The small molecule below binds the protein below.
Small molecule (SMILES): COC(=O)c1ccc(O)c(O)c1

Binding-site contacts:
Ligand atom C5 contacts residue THR150 of chain 1.A at 4.2 Å.
Ligand atom O8 contacts residue THR150 of chain 1.A at 3.2 Å (h-bond).
Ligand atom C6 contacts residue ALA32 of chain 1.A at 4.0 Å (hydrophobic).
Ligand atom C1 contacts residue ALA32 of chain 1.A at 3.5 Å (hydrophobic).
Ligand atom C5 contacts residue ASN31 of chain 1.A at 3.6 Å.
Ligand atom C1 contacts residue ASP58 of chain 1.A at 3.0 Å.
Ligand atom C3 contacts residue VAL56 of chain 1.A at 3.9 Å (hydrophobic).
Ligand atom O11 contacts residue ASN31 of chain 1.A at 3.9 Å.
Ligand atom O8 contacts residue ALA32 of chain 1.A at 3.3 Å.
Ligand atom C1 contacts residue ASN31 of chain 1.A at 4.0 Å.
Ligand atom C3 contacts residue VAL28 of chain 1.A at 3.9 Å (hydrophobic).
Ligand atom C4 contacts residue VAL28 of chain 1.A at 3.9 Å (hydrophobic).
Ligand atom C12 contacts residue VAL105 of chain 1.A at 4.1 Å (hydrophobic).
Ligand atom C9 contacts residue ASN31 of chain 1.A at 3.5 Å.
Ligand atom C2 contacts residue ASP58 of chain 1.A at 3.2 Å.
Ligand atom C4 contacts residue VAL152 of chain 1.A at 3.4 Å (hydrophobic).
Ligand atom C3 contacts residue VAL152 of chain 1.A at 3.8 Å (hydrophobic).
Ligand atom O8 contacts residue ASP58 of chain 1.A at 2.6 Å (salt-bridge).
Ligand atom C6 contacts residue THR150 of chain 1.A at 3.9 Å.
Ligand atom C6 contacts residue GLU35 of chain 1.A at 3.9 Å.
Ligand atom O10 contacts residue ILE63 of chain 1.A at 3.8 Å.
Ligand atom O7 contacts residue VAL56 of chain 1.A at 2.8 Å (h-bond).
Ligand atom C2 contacts residue THR150 of chain 1.A at 3.9 Å.
Ligand atom O8 contacts residue GLN57 of chain 1.A at 3.7 Å.
Ligand atom C2 contacts residue ALA32 of chain 1.A at 3.5 Å (hydrophobic).
Ligand atom O7 contacts residue VAL28 of chain 1.A at 3.3 Å.
Ligand atom C12 contacts residue ASN31 of chain 1.A at 3.8 Å.
Ligand atom O8 contacts residue VAL56 of chain 1.A at 3.6 Å (h-bond).
Ligand atom O7 contacts residue VAL152 of chain 1.A at 3.4 Å.
Ligand atom O11 contacts residue MET80 of chain 1.A at 3.8 Å.
Ligand atom C3 contacts residue ALA32 of chain 1.A at 4.1 Å (hydrophobic).
Ligand atom C2 contacts residue VAL56 of chain 1.A at 4.2 Å (hydrophobic).
Ligand atom O10 contacts residue ASN31 of chain 1.A at 3.6 Å.
Ligand atom C6 contacts residue ASN31 of chain 1.A at 3.9 Å.
Ligand atom C12 contacts residue ILE79 of chain 1.A at 3.5 Å (hydrophobic).
Ligand atom C1 contacts residue GLU35 of chain 1.A at 3.8 Å.
Ligand atom C1 contacts residue THR150 of chain 1.A at 3.6 Å.
Ligand atom C12 contacts residue ILE63 of chain 1.A at 4.0 Å (hydrophobic).
Ligand atom C6 contacts residue ILE63 of chain 1.A at 4.0 Å (hydrophobic).
Ligand atom O11 contacts residue VAL105 of chain 1.A at 3.5 Å.

Sequence of chain 1.A:
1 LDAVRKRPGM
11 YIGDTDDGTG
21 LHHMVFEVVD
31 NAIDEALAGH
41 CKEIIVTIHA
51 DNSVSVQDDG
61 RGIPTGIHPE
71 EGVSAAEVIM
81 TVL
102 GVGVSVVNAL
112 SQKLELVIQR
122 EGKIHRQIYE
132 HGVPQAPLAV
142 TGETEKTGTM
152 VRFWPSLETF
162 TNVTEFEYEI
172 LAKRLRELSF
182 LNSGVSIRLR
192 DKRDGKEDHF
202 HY